Sequence of chain 1.A:
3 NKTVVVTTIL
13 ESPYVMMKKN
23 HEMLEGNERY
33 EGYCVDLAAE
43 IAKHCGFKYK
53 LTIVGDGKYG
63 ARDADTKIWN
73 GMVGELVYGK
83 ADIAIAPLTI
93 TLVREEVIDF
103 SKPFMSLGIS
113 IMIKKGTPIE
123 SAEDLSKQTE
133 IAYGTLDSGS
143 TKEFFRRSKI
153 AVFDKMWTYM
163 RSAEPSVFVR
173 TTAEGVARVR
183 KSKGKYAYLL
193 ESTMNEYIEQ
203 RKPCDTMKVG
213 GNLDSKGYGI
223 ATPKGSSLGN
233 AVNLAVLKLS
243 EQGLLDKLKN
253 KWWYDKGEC

This protein binds this small molecule.
Small molecule (SMILES): CCN(Cc1cc(=O)n2nc(C)sc2n1)c1ccccc1

Sequence of chain 1.C:
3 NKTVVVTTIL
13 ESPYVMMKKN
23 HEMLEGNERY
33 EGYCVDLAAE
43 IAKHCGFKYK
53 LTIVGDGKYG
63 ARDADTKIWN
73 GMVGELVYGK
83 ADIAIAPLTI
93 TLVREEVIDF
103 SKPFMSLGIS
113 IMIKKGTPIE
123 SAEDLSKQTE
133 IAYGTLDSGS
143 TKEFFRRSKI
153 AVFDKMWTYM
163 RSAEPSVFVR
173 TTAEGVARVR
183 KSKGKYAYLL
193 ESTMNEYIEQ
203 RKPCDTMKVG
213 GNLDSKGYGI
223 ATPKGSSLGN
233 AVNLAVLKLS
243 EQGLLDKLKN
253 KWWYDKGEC

Binding-site contacts:
Ligand atom N3 contacts residue LYS218 of chain 1.A at 3.7 Å.
Ligand atom C9 contacts residue PRO105 of chain 1.A at 3.6 Å (hydrophobic).
Ligand atom C8 contacts residue SER242 of chain 1.C at 3.7 Å.
Ligand atom N1 contacts residue PRO105 of chain 1.C at 3.5 Å.
Ligand atom C13 contacts residue ILE92 of chain 1.C at 3.7 Å (hydrophobic).
Ligand atom N2 contacts residue SER108 of chain 1.C at 3.3 Å.
Ligand atom C5 contacts residue PRO105 of chain 1.A at 3.7 Å (hydrophobic).
Ligand atom C8 contacts residue SER217 of chain 1.A at 3.4 Å.
Ligand atom C5 contacts residue PRO105 of chain 1.C at 3.6 Å (hydrophobic).
Ligand atom C contacts residue MET107 of chain 1.A at 3.4 Å (hydrophobic).
Ligand atom C10 contacts residue PRO105 of chain 1.A at 3.1 Å (hydrophobic).
Ligand atom O contacts residue PRO105 of chain 1.A at 3.5 Å.
Ligand atom S contacts residue MET107 of chain 1.C at 3.6 Å.
Ligand atom C11 contacts residue PRO105 of chain 1.A at 3.4 Å (hydrophobic).
Ligand atom C12 contacts residue PRO105 of chain 1.A at 3.8 Å (hydrophobic).
Ligand atom O contacts residue LYS218 of chain 1.A at 3.1 Å.
Ligand atom C7 contacts residue SER217 of chain 1.A at 3.8 Å.
Ligand atom C13 contacts residue PRO105 of chain 1.C at 3.6 Å (hydrophobic).
Ligand atom C4 contacts residue PRO105 of chain 1.C at 3.9 Å (hydrophobic).
Ligand atom N contacts residue LYS218 of chain 1.C at 3.8 Å.
Ligand atom O contacts residue GLY219 of chain 1.A at 3.1 Å (h-bond).
Ligand atom C contacts residue PRO105 of chain 1.A at 3.9 Å (hydrophobic).
Ligand atom C14 contacts residue PRO105 of chain 1.C at 3.6 Å (hydrophobic).
Ligand atom C5 contacts residue LYS218 of chain 1.A at 3.6 Å.
Ligand atom C6 contacts residue PRO105 of chain 1.C at 3.8 Å (hydrophobic).
Ligand atom C14 contacts residue GLY219 of chain 1.C at 3.3 Å.
Ligand atom C14 contacts residue LYS218 of chain 1.C at 3.4 Å.
Ligand atom C2 contacts residue LYS218 of chain 1.C at 3.3 Å.
Ligand atom C8 contacts residue PRO105 of chain 1.C at 3.5 Å (hydrophobic).
Ligand atom C4 contacts residue PRO105 of chain 1.A at 3.3 Å (hydrophobic).
Ligand atom N3 contacts residue PRO105 of chain 1.C at 3.8 Å.
Ligand atom C1 contacts residue SER217 of chain 1.C at 3.9 Å.
Ligand atom N3 contacts residue SER217 of chain 1.A at 3.9 Å.
Ligand atom C7 contacts residue PRO105 of chain 1.C at 3.4 Å (hydrophobic).
Ligand atom C9 contacts residue LYS218 of chain 1.C at 3.8 Å.
Ligand atom C13 contacts residue GLY219 of chain 1.C at 3.6 Å.
Ligand atom S contacts residue SER108 of chain 1.C at 3.5 Å (h-bond).
Ligand atom C contacts residue SER108 of chain 1.A at 3.4 Å.
Ligand atom C13 contacts residue PRO105 of chain 1.A at 3.9 Å (hydrophobic).
Ligand atom C14 contacts residue PRO105 of chain 1.A at 3.8 Å (hydrophobic).